Sequence of chain 1.I:
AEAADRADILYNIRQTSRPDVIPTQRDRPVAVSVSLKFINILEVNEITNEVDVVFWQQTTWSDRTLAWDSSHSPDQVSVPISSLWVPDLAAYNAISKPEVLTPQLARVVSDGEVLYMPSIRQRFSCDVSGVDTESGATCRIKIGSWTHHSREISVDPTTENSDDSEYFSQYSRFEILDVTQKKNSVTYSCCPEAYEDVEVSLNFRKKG

Binding-site contacts:
Ligand atom C4 contacts residue LEU116 of chain 1.J at 4.2 Å (hydrophobic).
Ligand atom N4 contacts residue TRP147 of chain 1.I at 3.1 Å.
Ligand atom N2 contacts residue TYR196 of chain 1.I at 4.0 Å.
Ligand atom CL1 contacts residue THR148 of chain 1.I at 3.9 Å.
Ligand atom N6 contacts residue MET118 of chain 1.J at 3.9 Å.
Ligand atom C6 contacts residue CYS192 of chain 1.I at 4.2 Å (hydrophobic).
Ligand atom C1 contacts residue TRP147 of chain 1.I at 3.5 Å (hydrophobic).
Ligand atom N2 contacts residue TYR93 of chain 1.I at 2.9 Å (h-bond).
Ligand atom N2 contacts residue TRP147 of chain 1.I at 3.0 Å (h-bond).
Ligand atom N3 contacts residue TRP147 of chain 1.I at 3.7 Å.
Ligand atom C2 contacts residue TYR189 of chain 1.I at 4.0 Å (hydrophobic).
Ligand atom C8 contacts residue TYR196 of chain 1.I at 4.2 Å (hydrophobic).
Ligand atom N4 contacts residue TYR189 of chain 1.I at 4.2 Å.
Ligand atom N4 contacts residue TYR93 of chain 1.I at 3.3 Å.
Ligand atom C2 contacts residue TRP147 of chain 1.I at 3.5 Å (hydrophobic).
Ligand atom C4 contacts residue THR148 of chain 1.I at 3.7 Å.
Ligand atom C7 contacts residue TYR196 of chain 1.I at 3.3 Å (hydrophobic).
Ligand atom CL1 contacts residue LEU106 of chain 1.J at 3.7 Å.
Ligand atom C2 contacts residue TRP57 of chain 1.J at 3.6 Å (hydrophobic).
Ligand atom CL1 contacts residue ARG108 of chain 1.J at 3.5 Å.
Ligand atom N2 contacts residue SER146 of chain 1.I at 3.6 Å (h-bond).
Ligand atom C9 contacts residue TYR196 of chain 1.I at 3.5 Å (hydrophobic).
Ligand atom C5 contacts residue TRP147 of chain 1.I at 3.0 Å (hydrophobic).
Ligand atom C7 contacts residue TRP147 of chain 1.I at 4.0 Å (hydrophobic).
Ligand atom N6 contacts residue THR148 of chain 1.I at 3.7 Å.
Ligand atom CL1 contacts residue TYR117 of chain 1.J at 4.2 Å.
Ligand atom CL1 contacts residue MET118 of chain 1.J at 4.0 Å.
Ligand atom C7 contacts residue CYS192 of chain 1.I at 3.7 Å (hydrophobic).
Ligand atom C8 contacts residue LEU116 of chain 1.J at 3.7 Å (hydrophobic).
Ligand atom C1 contacts residue TYR93 of chain 1.I at 3.5 Å (hydrophobic).
Ligand atom C3 contacts residue CYS191 of chain 1.I at 3.8 Å (hydrophobic).
Ligand atom CL1 contacts residue ALA107 of chain 1.J at 3.9 Å.
Ligand atom C8 contacts residue ARG108 of chain 1.J at 4.0 Å.
Ligand atom CL1 contacts residue LEU116 of chain 1.J at 2.9 Å.
Ligand atom C6 contacts residue TYR196 of chain 1.I at 4.0 Å (hydrophobic).
Ligand atom C9 contacts residue TRP147 of chain 1.I at 3.3 Å (hydrophobic).
Ligand atom C3 contacts residue MET118 of chain 1.J at 3.6 Å (hydrophobic).
Ligand atom N6 contacts residue TRP147 of chain 1.I at 3.6 Å (h-bond).
Ligand atom C9 contacts residue CYS191 of chain 1.I at 4.0 Å (hydrophobic).
Ligand atom C6 contacts residue TRP147 of chain 1.I at 3.1 Å (hydrophobic).

The small molecule below binds the protein below.
Small molecule (SMILES): [H]/N=C1/NCCN1Cc1ccc(Cl)nc1

Sequence of chain 1.J:
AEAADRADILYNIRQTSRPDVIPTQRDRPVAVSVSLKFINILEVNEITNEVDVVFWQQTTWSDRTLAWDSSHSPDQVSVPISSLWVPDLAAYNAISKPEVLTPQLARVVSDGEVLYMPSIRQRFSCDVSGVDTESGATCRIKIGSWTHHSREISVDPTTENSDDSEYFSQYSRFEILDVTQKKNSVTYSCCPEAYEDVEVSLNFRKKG